Sequence of chain 1.B:
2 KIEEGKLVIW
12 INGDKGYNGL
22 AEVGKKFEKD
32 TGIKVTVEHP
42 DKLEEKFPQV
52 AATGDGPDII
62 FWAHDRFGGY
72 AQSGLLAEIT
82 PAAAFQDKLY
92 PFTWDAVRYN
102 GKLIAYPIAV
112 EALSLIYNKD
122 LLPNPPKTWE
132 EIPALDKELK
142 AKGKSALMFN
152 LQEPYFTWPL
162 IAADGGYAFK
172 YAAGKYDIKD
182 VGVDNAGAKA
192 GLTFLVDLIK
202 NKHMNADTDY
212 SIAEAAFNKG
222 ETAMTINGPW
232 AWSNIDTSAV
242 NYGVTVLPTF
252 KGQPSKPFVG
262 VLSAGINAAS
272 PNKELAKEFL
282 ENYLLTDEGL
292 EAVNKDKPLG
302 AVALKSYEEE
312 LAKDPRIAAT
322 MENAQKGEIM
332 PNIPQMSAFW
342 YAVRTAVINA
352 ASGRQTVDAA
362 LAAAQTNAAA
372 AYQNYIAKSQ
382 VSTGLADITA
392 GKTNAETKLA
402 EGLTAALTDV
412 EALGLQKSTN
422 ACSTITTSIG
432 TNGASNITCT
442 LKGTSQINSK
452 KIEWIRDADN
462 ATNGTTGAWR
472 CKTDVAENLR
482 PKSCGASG

Binding-site contacts:
Ligand atom O1 contacts residue ASP15 of chain 1.B at 2.8 Å (salt-bridge).
Ligand atom O4 contacts residue GLU45 of chain 1.B at 3.6 Å.
Ligand atom O3 contacts residue ASP66 of chain 1.B at 2.4 Å (salt-bridge).
Ligand atom C1 contacts residue TRP341 of chain 1.B at 3.5 Å (hydrophobic).
Ligand atom O6 contacts residue PRO155 of chain 1.B at 3.4 Å.
Ligand atom C4 contacts residue TRP341 of chain 1.B at 3.7 Å (hydrophobic).
Ligand atom C6 contacts residue ARG345 of chain 1.B at 3.7 Å.
Ligand atom C1 contacts residue ASP15 of chain 1.B at 3.5 Å.
Ligand atom O3 contacts residue GLU45 of chain 1.B at 2.8 Å (salt-bridge).
Ligand atom C1 contacts residue TRP231 of chain 1.B at 3.5 Å (hydrophobic).
Ligand atom O5 contacts residue TYR156 of chain 1.B at 3.1 Å.
Ligand atom O4 contacts residue GLU46 of chain 1.B at 2.9 Å (salt-bridge).
Ligand atom C2 contacts residue ASP66 of chain 1.B at 3.4 Å.
Ligand atom O6 contacts residue ARG345 of chain 1.B at 3.4 Å.
Ligand atom C3 contacts residue ASP66 of chain 1.B at 3.4 Å.
Ligand atom O2 contacts residue TRP63 of chain 1.B at 3.6 Å (h-bond).
Ligand atom O3 contacts residue TRP63 of chain 1.B at 3.3 Å (h-bond).
Ligand atom O6 contacts residue GLU154 of chain 1.B at 2.6 Å (salt-bridge).
Ligand atom C6 contacts residue GLU154 of chain 1.B at 3.4 Å.
Ligand atom C2 contacts residue GLU112 of chain 1.B at 3.4 Å.
Ligand atom O2 contacts residue LYS16 of chain 1.B at 2.8 Å (salt-bridge).
Ligand atom O2 contacts residue ASP66 of chain 1.B at 2.7 Å (salt-bridge).
Ligand atom O2 contacts residue GLU112 of chain 1.B at 2.5 Å (salt-bridge).
Ligand atom C3 contacts residue GLU45 of chain 1.B at 3.3 Å.
Ligand atom C4 contacts residue GLU46 of chain 1.B at 3.7 Å.
Ligand atom O2 contacts residue ALA64 of chain 1.B at 3.4 Å.
Ligand atom C3 contacts residue TRP63 of chain 1.B at 3.7 Å (hydrophobic).
Ligand atom O3 contacts residue ARG67 of chain 1.B at 2.9 Å (salt-bridge).
Ligand atom O2 contacts residue ARG67 of chain 1.B at 2.8 Å (salt-bridge).
Ligand atom C1 contacts residue TYR156 of chain 1.B at 3.7 Å (hydrophobic).
Ligand atom O3 contacts residue ALA64 of chain 1.B at 3.5 Å.
Ligand atom C2 contacts residue LYS16 of chain 1.B at 3.8 Å.
Ligand atom O1 contacts residue LYS16 of chain 1.B at 2.8 Å (salt-bridge).
Ligand atom O2 contacts residue MET331 of chain 1.B at 3.7 Å.
Ligand atom C6 contacts residue TYR156 of chain 1.B at 3.6 Å (hydrophobic).
Ligand atom O3 contacts residue TYR342 of chain 1.B at 3.6 Å (h-bond).
Ligand atom O6 contacts residue TYR156 of chain 1.B at 3.2 Å (h-bond).
Ligand atom C1 contacts residue LYS16 of chain 1.B at 3.5 Å.
Ligand atom O3 contacts residue GLU46 of chain 1.B at 3.4 Å.
Ligand atom O5 contacts residue TRP341 of chain 1.B at 3.0 Å.

This small molecule binds to this protein.
Small molecule (SMILES): OC[C@H]1O[C@H](O[C@H]2[C@H](O)[C@@H](O)[C@@H](O[C@H]3[C@H](O)[C@@H](O)[C@@H](O)O[C@@H]3CO)O[C@@H]2CO)[C@H](O)[C@@H](O)[C@@H]1O